Binding-site contacts:
Ligand atom C21 contacts residue C2E1 of chain 2.B at 0.3 Å.
Ligand atom P11 contacts residue C2E1 of chain 2.B at 0.1 Å.
Ligand atom N31 contacts residue C2E1 of chain 2.B at 0.2 Å (h-bond).
Ligand atom C1' contacts residue C2E1 of chain 2.B at 0.0 Å.
Ligand atom C2' contacts residue C2E1 of chain 2.B at 0.0 Å.
Ligand atom C4A contacts residue C2E1 of chain 2.B at 0.0 Å.
Ligand atom C61 contacts residue C2E1 of chain 2.B at 0.3 Å.
Ligand atom O4A contacts residue C2E1 of chain 2.B at 0.0 Å (h-bond).
Ligand atom O21 contacts residue C2E1 of chain 2.B at 0.2 Å (h-bond).
Ligand atom O2' contacts residue C2E1 of chain 2.B at 0.0 Å (h-bond).
Ligand atom O5A contacts residue C2E1 of chain 2.B at 0.0 Å (h-bond).
Ligand atom C81 contacts residue C2E1 of chain 2.B at 0.1 Å.
Ligand atom O1P contacts residue C2E1 of chain 2.B at 0.2 Å (h-bond).
Ligand atom P1 contacts residue C2E1 of chain 2.B at 0.1 Å.
Ligand atom C4 contacts residue C2E1 of chain 2.B at 0.2 Å.
Ligand atom C5A contacts residue C2E1 of chain 2.B at 0.0 Å.
Ligand atom C4' contacts residue C2E1 of chain 2.B at 0.0 Å.
Ligand atom C3' contacts residue C2E1 of chain 2.B at 0.0 Å.
Ligand atom O5' contacts residue C2E1 of chain 2.B at 0.0 Å (h-bond).
Ligand atom C3A contacts residue C2E1 of chain 2.B at 0.0 Å.
Ligand atom O2A contacts residue C2E1 of chain 2.B at 0.0 Å (h-bond).
Ligand atom C2 contacts residue C2E1 of chain 2.B at 0.3 Å.
Ligand atom N71 contacts residue C2E1 of chain 2.B at 0.2 Å (h-bond).
Ligand atom N7 contacts residue C2E1 of chain 2.B at 0.2 Å (h-bond).
Ligand atom C5 contacts residue C2E1 of chain 2.B at 0.2 Å.
Ligand atom N91 contacts residue C2E1 of chain 2.B at 0.1 Å (h-bond).
Ligand atom N3 contacts residue C2E1 of chain 2.B at 0.2 Å (h-bond).
Ligand atom C2A contacts residue C2E1 of chain 2.B at 0.0 Å.
Ligand atom C41 contacts residue C2E1 of chain 2.B at 0.2 Å.
Ligand atom C6 contacts residue C2E1 of chain 2.B at 0.3 Å.
Ligand atom O3' contacts residue C2E1 of chain 2.B at 0.0 Å (h-bond).
Ligand atom O11 contacts residue C2E1 of chain 2.B at 0.2 Å (h-bond).
Ligand atom N9 contacts residue C2E1 of chain 2.B at 0.1 Å (h-bond).
Ligand atom C1A contacts residue C2E1 of chain 2.B at 0.0 Å.
Ligand atom C5' contacts residue C2E1 of chain 2.B at 0.0 Å.
Ligand atom O2P contacts residue C2E1 of chain 2.B at 0.2 Å (h-bond).
Ligand atom C51 contacts residue C2E1 of chain 2.B at 0.2 Å.
Ligand atom C8 contacts residue C2E1 of chain 2.B at 0.1 Å.
Ligand atom O3A contacts residue C2E1 of chain 2.B at 0.0 Å (h-bond).
Ligand atom O4' contacts residue C2E1 of chain 2.B at 0.0 Å (h-bond).

Sequence of chain 2.A:
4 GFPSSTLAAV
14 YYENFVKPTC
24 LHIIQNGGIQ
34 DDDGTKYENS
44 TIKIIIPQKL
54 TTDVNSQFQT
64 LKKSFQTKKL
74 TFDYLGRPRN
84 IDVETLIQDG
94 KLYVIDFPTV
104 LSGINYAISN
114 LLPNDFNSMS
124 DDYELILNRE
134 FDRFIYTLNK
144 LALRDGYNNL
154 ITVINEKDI

Sequence of chain 1.A:
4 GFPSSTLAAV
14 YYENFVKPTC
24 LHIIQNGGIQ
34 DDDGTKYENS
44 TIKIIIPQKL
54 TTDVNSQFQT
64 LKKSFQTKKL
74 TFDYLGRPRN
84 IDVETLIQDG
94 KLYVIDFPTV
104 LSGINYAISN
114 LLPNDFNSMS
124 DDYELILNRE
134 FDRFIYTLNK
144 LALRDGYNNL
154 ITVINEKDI

A small-molecule ligand and the protein it binds are described below.
Small molecule (SMILES): Nc1nc2c(ncn2[C@@H]2O[C@@H]3CO[P](=O)(O)O[C@H]4[C@@H](O)[C@H](n5cnc6c(=O)[nH]c(N)nc65)O[C@@H]4CO[P](=O)(O)O[C@H]3[C@H]2O)c(=O)[nH]1